Sequence of chain 1.M:
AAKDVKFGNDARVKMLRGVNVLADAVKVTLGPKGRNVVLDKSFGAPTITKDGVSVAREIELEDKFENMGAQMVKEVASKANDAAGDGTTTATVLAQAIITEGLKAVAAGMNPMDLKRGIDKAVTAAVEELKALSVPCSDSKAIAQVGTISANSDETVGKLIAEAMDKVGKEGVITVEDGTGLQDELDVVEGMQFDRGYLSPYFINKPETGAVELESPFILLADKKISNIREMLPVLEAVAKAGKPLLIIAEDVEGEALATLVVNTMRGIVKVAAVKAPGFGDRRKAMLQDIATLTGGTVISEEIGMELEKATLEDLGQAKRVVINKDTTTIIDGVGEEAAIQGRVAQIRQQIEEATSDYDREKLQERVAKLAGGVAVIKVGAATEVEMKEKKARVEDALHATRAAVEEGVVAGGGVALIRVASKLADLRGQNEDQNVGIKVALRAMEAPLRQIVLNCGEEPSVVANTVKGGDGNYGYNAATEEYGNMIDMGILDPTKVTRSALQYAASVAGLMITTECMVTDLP

Binding-site contacts:
Ligand atom N6 contacts residue ASN478 of chain 1.M at 3.2 Å (h-bond).
Ligand atom O2B contacts residue THR89 of chain 1.M at 3.0 Å (h-bond).
Ligand atom O1B contacts residue GLY87 of chain 1.M at 3.2 Å (h-bond).
Ligand atom N6 contacts residue ILE492 of chain 1.M at 3.6 Å.
Ligand atom O2G contacts residue MG1 of chain 1.FC at 2.2 Å.
Ligand atom O2G contacts residue ASP86 of chain 1.M at 3.6 Å.
Ligand atom N1 contacts residue ALA479 of chain 1.M at 3.0 Å (h-bond).
Ligand atom C5 contacts residue PRO32 of chain 1.M at 3.5 Å (hydrophobic).
Ligand atom O2' contacts residue ASP494 of chain 1.M at 3.0 Å (salt-bridge).
Ligand atom O3A contacts residue THR89 of chain 1.M at 3.4 Å (h-bond).
Ligand atom PA contacts residue MG1 of chain 1.FC at 3.5 Å.
Ligand atom S1G contacts residue VAL53 of chain 1.M at 3.6 Å.
Ligand atom O5' contacts residue GLY31 of chain 1.M at 3.7 Å.
Ligand atom O3B contacts residue THR88 of chain 1.M at 3.2 Å (h-bond).
Ligand atom PB contacts residue MG1 of chain 1.FC at 3.4 Å.
Ligand atom O1A contacts residue GLY31 of chain 1.M at 3.5 Å (h-bond).
Ligand atom O2B contacts residue GLY87 of chain 1.M at 3.1 Å.
Ligand atom O3G contacts residue THR89 of chain 1.M at 3.2 Å (h-bond).
Ligand atom N6 contacts residue ALA480 of chain 1.M at 3.5 Å.
Ligand atom O1A contacts residue TL1 of chain 1.DC at 3.1 Å.
Ligand atom O3' contacts residue ASP494 of chain 1.M at 2.7 Å (salt-bridge).
Ligand atom N1 contacts residue ASN478 of chain 1.M at 3.6 Å (h-bond).
Ligand atom O2B contacts residue THR88 of chain 1.M at 3.3 Å (h-bond).
Ligand atom S1G contacts residue THR88 of chain 1.M at 2.9 Å (h-bond).
Ligand atom O2' contacts residue GLY413 of chain 1.M at 3.5 Å.
Ligand atom O3G contacts residue TL1 of chain 1.DC at 3.0 Å.
Ligand atom C2 contacts residue ALA479 of chain 1.M at 3.4 Å (hydrophobic).
Ligand atom PG contacts residue MG1 of chain 1.FC at 3.5 Å.
Ligand atom O1A contacts residue THR29 of chain 1.M at 3.4 Å (h-bond).
Ligand atom O3G contacts residue GLY52 of chain 1.M at 3.4 Å (h-bond).
Ligand atom O1B contacts residue MG1 of chain 1.FC at 2.1 Å.
Ligand atom O2A contacts residue MG1 of chain 1.FC at 2.1 Å.
Ligand atom O1B contacts residue ASP86 of chain 1.M at 2.9 Å (salt-bridge).
Ligand atom C3' contacts residue ASP494 of chain 1.M at 3.1 Å.
Ligand atom O3B contacts residue THR89 of chain 1.M at 3.0 Å (h-bond).
Ligand atom O2' contacts residue GLY414 of chain 1.M at 2.5 Å (h-bond).
Ligand atom C6 contacts residue PRO32 of chain 1.M at 3.5 Å (hydrophobic).
Ligand atom C2' contacts residue ASP494 of chain 1.M at 3.3 Å.
Ligand atom S1G contacts residue ASP51 of chain 1.M at 3.5 Å (salt-bridge).
Ligand atom O2B contacts residue THR90 of chain 1.M at 2.5 Å (h-bond).

This small molecule binds to this protein.
Small molecule (SMILES): Nc1ncnc2c1ncn2[C@@H]1O[C@H](COP(=O)(O)OP(=O)(O)OP(O)(O)=S)[C@@H](O)[C@H]1O